This protein binds this small molecule.
Small molecule (SMILES): C[C@@H](CC[C@@H](O[C@@H]1O[C@H](CO[C@@H]2O[C@@H](CO)[C@@H](O)[C@H](O)[C@H]2O)[C@@H](O)[C@H](O)[C@H]1O[C@@H]1O[C@@H](CO)[C@@H](O)[C@H](O)[C@H]1O)C(C)(C)O)[C@H]1CC[C@@]2(C)[C@@H]3CC=C4[C@@H](CC[C@H](O[C@@H]5O[C@H](CO[C@@H]6O[C@@H](CO)[C@@H](O)[C@H](O)[C@H]6O)[C@@H](O)[C@H](O)[C@H]5O)C4(C)C)[C@]3(C)[C@H](O)C[C@]12C

Binding-site contacts:
Ligand atom C51 contacts residue TYR198 of chain 1.A at 3.8 Å (hydrophobic).
Ligand atom C76 contacts residue HIS201 of chain 1.A at 3.8 Å.
Ligand atom C65 contacts residue TYR198 of chain 1.A at 3.9 Å (hydrophobic).
Ligand atom C59 contacts residue HIS157 of chain 1.A at 3.5 Å.
Ligand atom O19 contacts residue HIS201 of chain 1.A at 3.0 Å (h-bond).
Ligand atom C59 contacts residue LEU226 of chain 1.A at 3.2 Å (hydrophobic).
Ligand atom C39 contacts residue TYR198 of chain 1.A at 3.6 Å (hydrophobic).
Ligand atom O18 contacts residue HIS157 of chain 1.A at 3.0 Å.
Ligand atom C49 contacts residue POG1 of chain 1.D at 3.8 Å.
Ligand atom C36 contacts residue TYR198 of chain 1.A at 3.9 Å (hydrophobic).
Ligand atom C80 contacts residue POG1 of chain 1.D at 3.9 Å.
Ligand atom O02 contacts residue HIS157 of chain 1.A at 3.5 Å (h-bond).
Ligand atom C37 contacts residue POG1 of chain 1.D at 3.7 Å.
Ligand atom O10 contacts residue TYR198 of chain 1.A at 3.4 Å.
Ligand atom C36 contacts residue HIS201 of chain 1.A at 3.7 Å.
Ligand atom O06 contacts residue VAL225 of chain 1.A at 3.6 Å (h-bond).
Ligand atom C71 contacts residue ARG129 of chain 1.A at 3.8 Å.
Ligand atom C52 contacts residue GLU194 of chain 1.A at 3.9 Å.
Ligand atom C84 contacts residue POG1 of chain 1.D at 3.6 Å.
Ligand atom C79 contacts residue POG1 of chain 1.D at 3.8 Å.
Ligand atom O06 contacts residue ASN228 of chain 1.A at 3.6 Å.
Ligand atom O13 contacts residue ARG129 of chain 1.A at 3.3 Å.
Ligand atom C77 contacts residue HIS157 of chain 1.A at 3.9 Å.
Ligand atom O11 contacts residue HIS157 of chain 1.A at 3.5 Å.
Ligand atom O11 contacts residue POG1 of chain 1.D at 3.7 Å.
Ligand atom O01 contacts residue POG1 of chain 1.D at 3.2 Å.
Ligand atom C51 contacts residue GLU194 of chain 1.A at 3.6 Å.
Ligand atom O04 contacts residue HIS157 of chain 1.A at 3.2 Å (h-bond).
Ligand atom C57 contacts residue HIS157 of chain 1.A at 3.6 Å.
Ligand atom O06 contacts residue LEU226 of chain 1.A at 2.7 Å (h-bond).
Ligand atom C35 contacts residue POG1 of chain 1.D at 3.9 Å.
Ligand atom C64 contacts residue HIS157 of chain 1.A at 3.9 Å.
Ligand atom O07 contacts residue VAL225 of chain 1.A at 3.6 Å.
Ligand atom C41 contacts residue HIS201 of chain 1.A at 3.7 Å.
Ligand atom O20 contacts residue HIS157 of chain 1.A at 2.8 Å (h-bond).
Ligand atom C75 contacts residue HIS157 of chain 1.A at 3.5 Å.
Ligand atom C54 contacts residue POG1 of chain 1.D at 3.6 Å.
Ligand atom C46 contacts residue POG1 of chain 1.D at 3.9 Å.
Ligand atom O22 contacts residue POG1 of chain 1.D at 2.9 Å (h-bond).
Ligand atom C36 contacts residue LEU197 of chain 1.A at 3.6 Å (hydrophobic).

Sequence of chain 1.A:
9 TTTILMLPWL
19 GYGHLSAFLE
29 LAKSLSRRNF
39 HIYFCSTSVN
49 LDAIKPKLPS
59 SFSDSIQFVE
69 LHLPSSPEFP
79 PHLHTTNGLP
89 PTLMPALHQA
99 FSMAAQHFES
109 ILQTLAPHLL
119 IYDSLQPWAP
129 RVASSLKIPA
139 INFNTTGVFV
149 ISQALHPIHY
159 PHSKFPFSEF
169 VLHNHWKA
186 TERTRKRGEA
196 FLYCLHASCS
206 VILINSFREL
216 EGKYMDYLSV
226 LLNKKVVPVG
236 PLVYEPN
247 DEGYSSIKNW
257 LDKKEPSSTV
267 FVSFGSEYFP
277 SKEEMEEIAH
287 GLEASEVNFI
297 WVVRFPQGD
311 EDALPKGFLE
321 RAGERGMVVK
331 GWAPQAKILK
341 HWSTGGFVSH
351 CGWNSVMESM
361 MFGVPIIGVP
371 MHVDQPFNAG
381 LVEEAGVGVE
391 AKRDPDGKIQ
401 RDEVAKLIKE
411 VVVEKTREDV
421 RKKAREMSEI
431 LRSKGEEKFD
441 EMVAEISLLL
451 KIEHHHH